A small-molecule ligand and the protein it binds are described below.
Small molecule (SMILES): CC(=O)N[C@H]1[C@H](O[C@H]2[C@H](O)[C@@H](NC(C)=O)CO[C@@H]2CO)O[C@H](CO)[C@@H](O[C@@H]2O[C@H](CO)[C@@H](O)[C@H](O[C@H]3O[C@H](CO)[C@@H](O)[C@H](O)[C@@H]3O)[C@@H]2O)[C@@H]1O

Sequence of chain 1.A:
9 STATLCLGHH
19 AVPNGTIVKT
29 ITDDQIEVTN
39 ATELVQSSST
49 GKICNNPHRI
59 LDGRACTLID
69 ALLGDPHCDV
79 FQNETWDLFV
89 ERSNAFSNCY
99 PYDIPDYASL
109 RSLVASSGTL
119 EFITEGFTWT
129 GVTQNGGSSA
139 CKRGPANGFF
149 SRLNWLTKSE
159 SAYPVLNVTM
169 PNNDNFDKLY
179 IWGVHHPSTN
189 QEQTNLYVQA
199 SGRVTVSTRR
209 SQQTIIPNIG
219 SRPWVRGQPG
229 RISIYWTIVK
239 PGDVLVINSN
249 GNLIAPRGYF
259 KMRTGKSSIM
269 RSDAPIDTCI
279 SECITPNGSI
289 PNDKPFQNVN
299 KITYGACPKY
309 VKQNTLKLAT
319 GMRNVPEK

Binding-site contacts:
Ligand atom O6 contacts residue THR167 of chain 1.A at 3.3 Å (h-bond).
Ligand atom C7 contacts residue TRP222 of chain 1.E at 3.8 Å (hydrophobic).
Ligand atom C8 contacts residue PRO221 of chain 1.E at 4.4 Å (hydrophobic).
Ligand atom C3 contacts residue ASN165 of chain 1.A at 3.8 Å.
Ligand atom O7 contacts residue ASN165 of chain 1.A at 4.0 Å.
Ligand atom C4 contacts residue TRP222 of chain 1.E at 3.8 Å (hydrophobic).
Ligand atom O3 contacts residue TRP222 of chain 1.E at 4.2 Å.
Ligand atom C5 contacts residue THR167 of chain 1.A at 3.6 Å.
Ligand atom C7 contacts residue PRO221 of chain 1.E at 4.2 Å (hydrophobic).
Ligand atom C4 contacts residue ASN165 of chain 1.A at 4.2 Å.
Ligand atom O7 contacts residue PRO221 of chain 1.E at 3.3 Å.
Ligand atom C2 contacts residue TRP222 of chain 1.E at 3.8 Å (hydrophobic).
Ligand atom C7 contacts residue ASN165 of chain 1.A at 3.8 Å.
Ligand atom C8 contacts residue SER219 of chain 1.E at 3.6 Å.
Ligand atom O4 contacts residue TRP222 of chain 1.E at 3.9 Å.
Ligand atom C1 contacts residue ASN165 of chain 1.A at 1.4 Å.
Ligand atom N2 contacts residue SER219 of chain 1.E at 3.1 Å (h-bond).
Ligand atom C8 contacts residue VAL242 of chain 1.A at 4.2 Å (hydrophobic).
Ligand atom C6 contacts residue THR167 of chain 1.A at 2.7 Å.
Ligand atom C1 contacts residue SER219 of chain 1.E at 4.2 Å.
Ligand atom C2 contacts residue SER219 of chain 1.E at 4.1 Å.
Ligand atom C7 contacts residue SER219 of chain 1.E at 3.7 Å.
Ligand atom C8 contacts residue ARG207 of chain 1.A at 4.0 Å.
Ligand atom C5 contacts residue TRP222 of chain 1.E at 4.2 Å (hydrophobic).
Ligand atom C5 contacts residue ASN165 of chain 1.A at 3.7 Å.
Ligand atom O5 contacts residue ASN165 of chain 1.A at 2.4 Å (h-bond).
Ligand atom C1 contacts residue TRP222 of chain 1.E at 3.9 Å (hydrophobic).
Ligand atom C8 contacts residue TRP222 of chain 1.E at 4.3 Å (hydrophobic).
Ligand atom O7 contacts residue TRP222 of chain 1.E at 2.9 Å (h-bond).
Ligand atom N2 contacts residue ASN165 of chain 1.A at 2.8 Å (h-bond).
Ligand atom C3 contacts residue TRP222 of chain 1.E at 4.2 Å (hydrophobic).
Ligand atom C3 contacts residue SER219 of chain 1.E at 4.2 Å.
Ligand atom O5 contacts residue THR167 of chain 1.A at 3.5 Å (h-bond).
Ligand atom C6 contacts residue TRP222 of chain 1.E at 3.9 Å (hydrophobic).
Ligand atom C3 contacts residue TRP222 of chain 1.E at 4.5 Å (hydrophobic).
Ligand atom C2 contacts residue ASN165 of chain 1.A at 2.4 Å.
Ligand atom O7 contacts residue ARG220 of chain 1.E at 4.5 Å.
Ligand atom C2 contacts residue TRP222 of chain 1.E at 4.3 Å (hydrophobic).
Ligand atom C1 contacts residue TRP222 of chain 1.E at 4.0 Å (hydrophobic).
Ligand atom O5 contacts residue TRP222 of chain 1.E at 3.6 Å (h-bond).

Sequence of chain 1.E:
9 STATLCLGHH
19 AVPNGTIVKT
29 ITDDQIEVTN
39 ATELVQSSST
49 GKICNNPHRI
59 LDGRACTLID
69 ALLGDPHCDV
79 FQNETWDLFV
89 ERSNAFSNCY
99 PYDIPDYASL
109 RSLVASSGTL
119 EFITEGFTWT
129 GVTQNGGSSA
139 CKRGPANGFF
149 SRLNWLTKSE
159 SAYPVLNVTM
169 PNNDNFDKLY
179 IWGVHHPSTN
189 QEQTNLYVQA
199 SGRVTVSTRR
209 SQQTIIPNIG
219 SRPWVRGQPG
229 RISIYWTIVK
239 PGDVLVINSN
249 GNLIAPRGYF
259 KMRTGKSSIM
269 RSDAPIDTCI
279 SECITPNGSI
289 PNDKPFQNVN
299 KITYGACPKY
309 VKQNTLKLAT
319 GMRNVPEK